A small-molecule ligand and the protein it binds are described below.
Small molecule (SMILES): CC(=O)N[C@@H]1[C@@H](O)[C@H](O)[C@@H](CO)O[C@H]1O

Binding-site contacts:
Ligand atom C4 contacts residue ASN277 of chain 1.B at 4.3 Å.
Ligand atom O6 contacts residue ASN277 of chain 1.B at 4.1 Å.
Ligand atom N2 contacts residue ASN277 of chain 1.B at 3.1 Å (h-bond).
Ligand atom O5 contacts residue ASN277 of chain 1.B at 2.1 Å (h-bond).
Ligand atom C7 contacts residue ASN277 of chain 1.B at 3.1 Å.
Ligand atom O5 contacts residue ASN290 of chain 1.B at 4.4 Å.
Ligand atom C8 contacts residue ASN277 of chain 1.B at 4.5 Å.
Ligand atom C2 contacts residue ASN277 of chain 1.B at 2.6 Å.
Ligand atom C8 contacts residue SER37 of chain 1.B at 4.1 Å.
Ligand atom O7 contacts residue ASN277 of chain 1.B at 2.8 Å (h-bond).
Ligand atom C1 contacts residue VAL289 of chain 1.B at 3.8 Å (hydrophobic).
Ligand atom C6 contacts residue ASN277 of chain 1.B at 4.5 Å.
Ligand atom N2 contacts residue VAL289 of chain 1.B at 4.0 Å.
Ligand atom C1 contacts residue ASN277 of chain 1.B at 1.7 Å.
Ligand atom C5 contacts residue ASN277 of chain 1.B at 3.5 Å.
Ligand atom C7 contacts residue VAL289 of chain 1.B at 4.4 Å (hydrophobic).
Ligand atom C2 contacts residue VAL289 of chain 1.B at 4.5 Å (hydrophobic).
Ligand atom C3 contacts residue ASN277 of chain 1.B at 4.0 Å.

Sequence of chain 1.B:
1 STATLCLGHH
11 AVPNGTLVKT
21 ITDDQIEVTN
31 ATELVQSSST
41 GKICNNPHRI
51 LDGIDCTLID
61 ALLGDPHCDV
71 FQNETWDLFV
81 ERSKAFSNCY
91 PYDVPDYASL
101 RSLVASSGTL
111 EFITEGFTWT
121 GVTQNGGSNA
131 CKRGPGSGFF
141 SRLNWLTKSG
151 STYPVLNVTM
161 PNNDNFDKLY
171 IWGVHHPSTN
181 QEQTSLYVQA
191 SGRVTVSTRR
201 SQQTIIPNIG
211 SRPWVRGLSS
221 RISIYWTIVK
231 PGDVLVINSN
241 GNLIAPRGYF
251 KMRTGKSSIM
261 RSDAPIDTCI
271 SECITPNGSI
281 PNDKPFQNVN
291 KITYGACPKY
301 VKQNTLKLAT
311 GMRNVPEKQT